Sequence of chain 1.A:
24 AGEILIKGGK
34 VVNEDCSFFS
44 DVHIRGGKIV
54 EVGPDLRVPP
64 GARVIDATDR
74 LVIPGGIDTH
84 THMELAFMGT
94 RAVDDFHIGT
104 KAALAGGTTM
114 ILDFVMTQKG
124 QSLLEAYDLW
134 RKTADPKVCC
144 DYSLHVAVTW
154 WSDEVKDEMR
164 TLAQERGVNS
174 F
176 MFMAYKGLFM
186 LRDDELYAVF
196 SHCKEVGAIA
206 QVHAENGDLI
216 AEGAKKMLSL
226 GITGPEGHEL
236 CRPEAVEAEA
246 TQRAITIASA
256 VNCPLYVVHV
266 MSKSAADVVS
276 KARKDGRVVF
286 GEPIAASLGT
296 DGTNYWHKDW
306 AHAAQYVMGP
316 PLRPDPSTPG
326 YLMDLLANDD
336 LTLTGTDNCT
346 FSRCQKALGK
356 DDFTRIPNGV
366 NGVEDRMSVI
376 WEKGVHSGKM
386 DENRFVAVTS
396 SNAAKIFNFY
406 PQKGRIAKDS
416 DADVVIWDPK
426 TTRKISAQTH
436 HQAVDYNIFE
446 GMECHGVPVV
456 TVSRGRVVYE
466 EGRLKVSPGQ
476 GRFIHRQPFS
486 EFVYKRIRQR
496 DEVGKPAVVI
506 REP

This protein binds this small molecule.
Small molecule (SMILES): C[C@@H](CNC(N)=O)C(=O)O

Binding-site contacts:
Ligand atom O41 contacts residue GLY314 of chain 1.A at 4.0 Å.
Ligand atom O41 contacts residue ZN1 of chain 1.C at 2.3 Å.
Ligand atom O2 contacts residue GLY364 of chain 1.A at 3.8 Å.
Ligand atom O42 contacts residue HIS83 of chain 1.A at 3.9 Å.
Ligand atom N3 contacts residue GLY314 of chain 1.A at 2.9 Å (h-bond).
Ligand atom C4 contacts residue ZN1 of chain 1.C at 2.6 Å.
Ligand atom O42 contacts residue ASP342 of chain 1.A at 3.1 Å (salt-bridge).
Ligand atom C4 contacts residue HIS85 of chain 1.A at 3.9 Å.
Ligand atom C6 contacts residue CYS344 of chain 1.A at 4.0 Å (hydrophobic).
Ligand atom C4 contacts residue ZN1 of chain 1.B at 3.0 Å.
Ligand atom O2 contacts residue MET313 of chain 1.A at 3.1 Å.
Ligand atom C5 contacts residue HIS85 of chain 1.A at 3.7 Å.
Ligand atom O2 contacts residue ASN363 of chain 1.A at 3.2 Å.
Ligand atom C5 contacts residue TYR180 of chain 1.A at 3.8 Å (hydrophobic).
Ligand atom N3 contacts residue ZN1 of chain 1.C at 3.8 Å.
Ligand atom C6 contacts residue ASN363 of chain 1.A at 3.9 Å.
Ligand atom O41 contacts residue ZN1 of chain 1.B at 4.0 Å.
Ligand atom C4 contacts residue KCX175 of chain 1.A at 3.4 Å.
Ligand atom O42 contacts residue ZN1 of chain 1.C at 2.1 Å.
Ligand atom O41 contacts residue TYR180 of chain 1.A at 2.7 Å (h-bond).
Ligand atom O41 contacts residue HIS208 of chain 1.A at 3.3 Å (h-bond).
Ligand atom O42 contacts residue HIS264 of chain 1.A at 3.5 Å (h-bond).
Ligand atom C2 contacts residue TYR180 of chain 1.A at 3.5 Å (hydrophobic).
Ligand atom N1 contacts residue TYR180 of chain 1.A at 4.0 Å.
Ligand atom C6 contacts residue PHE90 of chain 1.A at 4.0 Å (hydrophobic).
Ligand atom C4 contacts residue TYR180 of chain 1.A at 3.6 Å (hydrophobic).
Ligand atom C2 contacts residue ASP342 of chain 1.A at 4.0 Å.
Ligand atom O2 contacts residue GLY314 of chain 1.A at 2.7 Å (h-bond).
Ligand atom C5 contacts residue ZN1 of chain 1.B at 3.7 Å.
Ligand atom C2 contacts residue ASN363 of chain 1.A at 3.8 Å.
Ligand atom O42 contacts residue KCX175 of chain 1.A at 2.7 Å (h-bond).
Ligand atom O41 contacts residue KCX175 of chain 1.A at 3.6 Å (h-bond).
Ligand atom O42 contacts residue ZN1 of chain 1.B at 2.1 Å.
Ligand atom N1 contacts residue ASN363 of chain 1.A at 3.1 Å (h-bond).
Ligand atom C2 contacts residue GLY314 of chain 1.A at 3.6 Å.
Ligand atom C4 contacts residue ASP342 of chain 1.A at 3.9 Å.
Ligand atom N3 contacts residue TYR180 of chain 1.A at 3.0 Å (h-bond).
Ligand atom N3 contacts residue ASP342 of chain 1.A at 3.8 Å.
Ligand atom O42 contacts residue HIS85 of chain 1.A at 3.5 Å (h-bond).
Ligand atom C7 contacts residue TYR180 of chain 1.A at 4.0 Å (hydrophobic).